Sequence of chain 6.B:
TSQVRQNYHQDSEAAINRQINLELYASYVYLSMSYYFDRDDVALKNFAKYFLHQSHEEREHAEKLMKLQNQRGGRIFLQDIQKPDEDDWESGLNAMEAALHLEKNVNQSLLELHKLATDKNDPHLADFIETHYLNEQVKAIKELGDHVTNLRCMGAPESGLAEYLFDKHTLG

The small molecule below binds the protein below.
Small molecule (SMILES): CCCCSC(=S)SC(C)(C)C(=O)NCCN1C(=O)CCC1=O

Binding-site contacts:
Ligand atom C20 contacts residue CYS157 of chain 6.B at 1.8 Å (hydrophobic).
Ligand atom C22 contacts residue CYS157 of chain 6.B at 3.8 Å (hydrophobic).
Ligand atom C21 contacts residue CYS157 of chain 6.B at 2.7 Å (hydrophobic).
Ligand atom N17 contacts residue CYS157 of chain 6.B at 3.8 Å.
Ligand atom O19 contacts residue CYS157 of chain 6.B at 3.2 Å (h-bond).
Ligand atom C18 contacts residue CYS157 of chain 6.B at 2.7 Å (hydrophobic).